Binding-site contacts:
Ligand atom O5 contacts residue ASN153 of chain 1.A at 2.7 Å (h-bond).
Ligand atom O6 contacts residue ALA129 of chain 1.A at 3.8 Å.
Ligand atom C6 contacts residue ASN153 of chain 1.A at 3.2 Å.
Ligand atom C6 contacts residue ALA129 of chain 1.A at 4.3 Å (hydrophobic).
Ligand atom C5 contacts residue ASN153 of chain 1.A at 3.1 Å.
Ligand atom O6 contacts residue ASN153 of chain 1.A at 3.7 Å.
Ligand atom C1 contacts residue ASN153 of chain 1.A at 2.8 Å.
Ligand atom C2 contacts residue ASN153 of chain 1.A at 4.3 Å.
Ligand atom O1 contacts residue ASN153 of chain 1.A at 2.9 Å.

A small-molecule ligand and the protein it binds are described below.
Small molecule (SMILES): CC(=O)N[C@@H]1[C@@H](O)[C@H](O)[C@@H](CO)O[C@@H]1O

Sequence of chain 1.A:
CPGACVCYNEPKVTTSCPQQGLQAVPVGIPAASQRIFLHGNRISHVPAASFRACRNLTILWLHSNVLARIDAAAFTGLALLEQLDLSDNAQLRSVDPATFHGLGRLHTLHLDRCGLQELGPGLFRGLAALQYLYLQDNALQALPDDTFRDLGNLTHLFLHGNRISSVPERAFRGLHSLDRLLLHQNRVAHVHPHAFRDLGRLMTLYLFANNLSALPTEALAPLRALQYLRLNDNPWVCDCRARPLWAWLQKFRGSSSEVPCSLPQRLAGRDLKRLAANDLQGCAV